A small-molecule ligand and the protein it binds are described below.
Small molecule (SMILES): NC(=O)[C@H]1CCCC[C@H]1NC(=O)C1(NC(=O)[C@H](Cc2ccc(OP(=O)(O)O)cc2)NC(=O)OCc2cccc(N)c2)CCCCC1

Sequence of chain 1.D:
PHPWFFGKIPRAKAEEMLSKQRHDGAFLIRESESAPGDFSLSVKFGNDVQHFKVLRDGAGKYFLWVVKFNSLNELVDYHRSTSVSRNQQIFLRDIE

Binding-site contacts:
Ligand atom O46 contacts residue LYS53 of chain 1.D at 2.9 Å (salt-bridge).
Ligand atom N45 contacts residue LEU64 of chain 1.D at 3.0 Å (h-bond).
Ligand atom O26 contacts residue SER32 of chain 1.D at 3.2 Å (h-bond).
Ligand atom C15 contacts residue LYS53 of chain 1.D at 3.6 Å.
Ligand atom O26 contacts residue SER34 of chain 1.D at 2.8 Å (h-bond).
Ligand atom O27 contacts residue ARG11 of chain 1.D at 2.8 Å (salt-bridge).
Ligand atom C38 contacts residue TRP65 of chain 1.D at 3.6 Å (hydrophobic).
Ligand atom C21 contacts residue HIS51 of chain 1.D at 3.5 Å.
Ligand atom O27 contacts residue ARG30 of chain 1.D at 2.8 Å (salt-bridge).
Ligand atom C7 contacts residue ARG11 of chain 1.D at 3.0 Å.
Ligand atom N45 contacts residue LEU55 of chain 1.D at 3.2 Å.
Ligand atom C5 contacts residue ARG11 of chain 1.D at 3.5 Å.
Ligand atom C31 contacts residue GLN50 of chain 1.D at 3.5 Å.
Ligand atom C13 contacts residue HIS51 of chain 1.D at 3.2 Å.
Ligand atom C6 contacts residue ARG11 of chain 1.D at 3.1 Å.
Ligand atom C16 contacts residue HIS51 of chain 1.D at 3.6 Å.
Ligand atom C16 contacts residue LYS53 of chain 1.D at 3.5 Å.
Ligand atom C14 contacts residue HIS51 of chain 1.D at 3.5 Å.
Ligand atom C14 contacts residue LYS53 of chain 1.D at 3.5 Å.
Ligand atom O46 contacts residue PHE52 of chain 1.D at 3.4 Å.
Ligand atom C17 contacts residue SER40 of chain 1.D at 3.7 Å.
Ligand atom C43 contacts residue TRP65 of chain 1.D at 3.6 Å (hydrophobic).
Ligand atom O25 contacts residue SER40 of chain 1.D at 2.6 Å (h-bond).
Ligand atom N28 contacts residue HIS51 of chain 1.D at 2.9 Å (h-bond).
Ligand atom C44 contacts residue LYS53 of chain 1.D at 3.7 Å.
Ligand atom O25 contacts residue SER32 of chain 1.D at 3.0 Å (h-bond).
Ligand atom C30 contacts residue PHE52 of chain 1.D at 3.5 Å (hydrophobic).
Ligand atom O23 contacts residue SER34 of chain 1.D at 3.2 Å (h-bond).
Ligand atom O11 contacts residue ARG11 of chain 1.D at 2.7 Å (salt-bridge).
Ligand atom C42 contacts residue TRP65 of chain 1.D at 3.7 Å (hydrophobic).
Ligand atom O25 contacts residue ARG30 of chain 1.D at 2.7 Å (salt-bridge).
Ligand atom C20 contacts residue LYS53 of chain 1.D at 3.7 Å.
Ligand atom N1 contacts residue SER34 of chain 1.D at 3.6 Å.
Ligand atom C2 contacts residue ARG11 of chain 1.D at 3.6 Å.
Ligand atom C42 contacts residue LEU64 of chain 1.D at 3.4 Å (hydrophobic).
Ligand atom P24 contacts residue SER32 of chain 1.D at 3.5 Å.
Ligand atom P24 contacts residue ARG30 of chain 1.D at 3.4 Å.
Ligand atom P24 contacts residue SER34 of chain 1.D at 3.6 Å.
Ligand atom N45 contacts residue LYS53 of chain 1.D at 2.9 Å (salt-bridge).
Ligand atom C10 contacts residue ARG11 of chain 1.D at 3.6 Å.